Binding-site contacts:
Ligand atom O1A contacts residue MN1 of chain 1.G at 2.5 Å.
Ligand atom O1A contacts residue MN1 of chain 1.H at 2.1 Å.
Ligand atom O3B contacts residue MN1 of chain 1.H at 3.6 Å.
Ligand atom O1A contacts residue ASP192 of chain 1.A at 2.7 Å (salt-bridge).
Ligand atom O3B contacts residue SER180 of chain 1.A at 3.3 Å.
Ligand atom PA contacts residue MN1 of chain 1.H at 3.4 Å.
Ligand atom O3G contacts residue MN1 of chain 1.H at 2.4 Å.
Ligand atom O3G contacts residue GLY189 of chain 1.A at 3.6 Å.
Ligand atom PG contacts residue MN1 of chain 1.H at 3.5 Å.
Ligand atom C4 contacts residue ASP276 of chain 1.A at 3.5 Å.
Ligand atom O3' contacts residue ARG183 of chain 1.A at 3.3 Å (salt-bridge).
Ligand atom C5 contacts residue ASP276 of chain 1.A at 3.0 Å.
Ligand atom PG contacts residue GLY189 of chain 1.A at 3.6 Å.
Ligand atom PA contacts residue MN1 of chain 1.G at 3.5 Å.
Ligand atom O3' contacts residue GLY274 of chain 1.A at 3.2 Å.
Ligand atom C6 contacts residue ASP276 of chain 1.A at 3.4 Å.
Ligand atom O2B contacts residue SER180 of chain 1.A at 3.2 Å (h-bond).
Ligand atom O2B contacts residue GLY179 of chain 1.A at 3.3 Å.
Ligand atom O1B contacts residue ARG183 of chain 1.A at 2.9 Å (salt-bridge).
Ligand atom O2G contacts residue SER188 of chain 1.A at 3.5 Å.
Ligand atom C8 contacts residue ASP276 of chain 1.A at 3.4 Å.
Ligand atom C2' contacts residue GLY274 of chain 1.A at 3.8 Å.
Ligand atom N3 contacts residue TYR271 of chain 1.A at 2.9 Å (h-bond).
Ligand atom N7 contacts residue ASP276 of chain 1.A at 3.2 Å.
Ligand atom PB contacts residue MN1 of chain 1.H at 3.2 Å.
Ligand atom O2B contacts residue MN1 of chain 1.H at 2.0 Å.
Ligand atom C2' contacts residue TYR271 of chain 1.A at 3.3 Å (hydrophobic).
Ligand atom O2A contacts residue MN1 of chain 1.G at 3.6 Å.
Ligand atom O3G contacts residue ASP190 of chain 1.A at 2.8 Å (salt-bridge).
Ligand atom O2B contacts residue ASP192 of chain 1.A at 2.8 Å (salt-bridge).
Ligand atom C2 contacts residue TYR271 of chain 1.A at 3.5 Å (hydrophobic).
Ligand atom O3' contacts residue PHE272 of chain 1.A at 3.2 Å (h-bond).
Ligand atom PG contacts residue SER180 of chain 1.A at 3.4 Å.
Ligand atom C5' contacts residue ASP192 of chain 1.A at 3.5 Å.
Ligand atom O2G contacts residue SER180 of chain 1.A at 2.6 Å (h-bond).
Ligand atom C4' contacts residue PHE272 of chain 1.A at 3.4 Å (hydrophobic).
Ligand atom O2G contacts residue GLY189 of chain 1.A at 2.7 Å (h-bond).
Ligand atom O1A contacts residue ASP190 of chain 1.A at 3.2 Å (salt-bridge).
Ligand atom O3' contacts residue THR273 of chain 1.A at 3.1 Å (h-bond).
Ligand atom C3A contacts residue MN1 of chain 1.H at 3.6 Å.

A small-molecule ligand and the protein it binds are described below.
Small molecule (SMILES): Nc1ncnc2c1ncn2[C@H]1C[C@H](O)[C@@H](CO[P](=O)(O)C[P](=O)(O)OP(=O)(O)O)O1

Sequence of chain 1.A:
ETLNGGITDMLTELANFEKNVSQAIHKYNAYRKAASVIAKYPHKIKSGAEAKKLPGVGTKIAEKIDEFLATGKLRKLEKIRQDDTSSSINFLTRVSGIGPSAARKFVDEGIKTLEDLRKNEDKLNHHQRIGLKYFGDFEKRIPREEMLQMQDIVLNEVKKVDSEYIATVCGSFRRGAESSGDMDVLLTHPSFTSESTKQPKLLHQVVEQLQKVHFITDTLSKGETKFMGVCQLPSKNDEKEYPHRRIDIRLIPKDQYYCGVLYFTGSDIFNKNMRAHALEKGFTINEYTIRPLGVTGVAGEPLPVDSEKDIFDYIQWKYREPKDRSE